Sequence of chain 5.C:
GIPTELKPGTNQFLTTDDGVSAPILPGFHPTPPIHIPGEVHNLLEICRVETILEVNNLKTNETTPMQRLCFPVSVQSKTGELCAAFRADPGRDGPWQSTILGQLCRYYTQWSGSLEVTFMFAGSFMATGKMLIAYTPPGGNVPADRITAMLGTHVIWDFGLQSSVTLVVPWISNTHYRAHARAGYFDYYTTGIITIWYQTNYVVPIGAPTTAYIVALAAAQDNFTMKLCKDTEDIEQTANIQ

A small-molecule ligand and the protein it binds are described below.
Small molecule (SMILES): CCO/N=C/c1ccc(OCC[C@@H](C)CCN2CCN(c3ccncc3)C2=O)cc1

Sequence of chain 1.C:
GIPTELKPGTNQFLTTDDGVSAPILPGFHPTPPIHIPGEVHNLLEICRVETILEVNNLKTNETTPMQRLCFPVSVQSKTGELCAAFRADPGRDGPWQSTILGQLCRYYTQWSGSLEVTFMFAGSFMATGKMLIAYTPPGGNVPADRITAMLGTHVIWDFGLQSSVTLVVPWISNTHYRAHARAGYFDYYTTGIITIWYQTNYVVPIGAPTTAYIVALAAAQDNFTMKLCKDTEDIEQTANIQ

Binding-site contacts:
Ligand atom CAO contacts residue MET230 of chain 5.A at 3.6 Å (hydrophobic).
Ligand atom CAS contacts residue TYR201 of chain 5.A at 3.9 Å (hydrophobic).
Ligand atom CAL contacts residue TYR155 of chain 5.A at 3.4 Å (hydrophobic).
Ligand atom CAG contacts residue TRP203 of chain 5.A at 3.7 Å (hydrophobic).
Ligand atom CAZ contacts residue ILE111 of chain 5.A at 3.9 Å (hydrophobic).
Ligand atom CAQ contacts residue LEU113 of chain 5.A at 3.6 Å (hydrophobic).
Ligand atom CAK contacts residue PHE135 of chain 5.A at 3.3 Å (hydrophobic).
Ligand atom OAC contacts residue ASP112 of chain 5.A at 3.8 Å.
Ligand atom CAH contacts residue MET114 of chain 5.A at 3.5 Å (hydrophobic).
Ligand atom CAS contacts residue TRP203 of chain 5.A at 3.4 Å (hydrophobic).
Ligand atom CAJ contacts residue TYR155 of chain 5.A at 3.5 Å (hydrophobic).
Ligand atom CAE contacts residue GLN202 of chain 5.A at 3.6 Å.
Ligand atom CAD contacts residue PHE137 of chain 5.A at 3.9 Å (hydrophobic).
Ligand atom CAF contacts residue MET114 of chain 5.A at 3.1 Å (hydrophobic).
Ligand atom CAI contacts residue PHE135 of chain 5.A at 3.5 Å (hydrophobic).
Ligand atom OAW contacts residue MET195 of chain 5.A at 3.4 Å.
Ligand atom CBB contacts residue LEU113 of chain 5.A at 3.7 Å (hydrophobic).
Ligand atom NAT contacts residue TYR155 of chain 5.A at 3.9 Å.
Ligand atom NAU contacts residue MET114 of chain 5.A at 3.9 Å.
Ligand atom NBD contacts residue TRP203 of chain 5.A at 3.6 Å.
Ligand atom OAC contacts residue LEU113 of chain 5.A at 3.4 Å (h-bond).
Ligand atom CAN contacts residue ILE111 of chain 5.A at 3.8 Å (hydrophobic).
Ligand atom CAE contacts residue ASN228 of chain 5.A at 3.6 Å.
Ligand atom NBC contacts residue ASN228 of chain 5.A at 3.7 Å.
Ligand atom CAR contacts residue ASN228 of chain 5.A at 3.7 Å.
Ligand atom CAA contacts residue PRO177 of chain 5.A at 3.2 Å (hydrophobic).
Ligand atom CAM contacts residue TYR155 of chain 5.A at 3.9 Å (hydrophobic).
Ligand atom CAX contacts residue ASN228 of chain 5.A at 3.8 Å.
Ligand atom CAA contacts residue VAL179 of chain 5.A at 3.5 Å (hydrophobic).
Ligand atom CAS contacts residue ASN228 of chain 5.A at 3.5 Å.
Ligand atom CAL contacts residue ILE111 of chain 5.A at 3.9 Å (hydrophobic).
Ligand atom CAF contacts residue ASP112 of chain 5.A at 3.9 Å.
Ligand atom CBA contacts residue TRP203 of chain 5.A at 3.8 Å (hydrophobic).
Ligand atom NBD contacts residue ASN228 of chain 5.A at 3.7 Å.
Ligand atom CAR contacts residue TYR201 of chain 5.A at 3.5 Å (hydrophobic).
Ligand atom CAG contacts residue GLN202 of chain 5.A at 3.5 Å.
Ligand atom CAP contacts residue LEU113 of chain 5.A at 3.6 Å (hydrophobic).
Ligand atom CAG contacts residue ASN228 of chain 5.A at 3.3 Å.
Ligand atom CAN contacts residue PHE135 of chain 5.A at 3.8 Å (hydrophobic).
Ligand atom CBA contacts residue ASN228 of chain 5.A at 3.7 Å.

Sequence of chain 5.A:
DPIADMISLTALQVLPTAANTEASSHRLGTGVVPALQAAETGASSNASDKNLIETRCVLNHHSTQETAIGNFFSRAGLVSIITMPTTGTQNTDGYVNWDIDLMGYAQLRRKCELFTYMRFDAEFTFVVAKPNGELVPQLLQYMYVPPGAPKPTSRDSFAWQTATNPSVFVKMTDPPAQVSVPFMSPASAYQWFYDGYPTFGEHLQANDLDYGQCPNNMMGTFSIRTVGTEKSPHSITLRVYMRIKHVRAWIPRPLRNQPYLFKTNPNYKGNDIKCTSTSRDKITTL